A protein and the small-molecule ligand that binds it are described below.
Small molecule (SMILES): C[C@@]1(c2ccc(Oc3ccccc3)cc2)OC(=O)N(Nc2ccccc2)C1=O

Binding-site contacts:
Ligand atom N1 contacts residue PRO271 of chain 1.C at 3.9 Å.
Ligand atom C3 contacts residue TYR132 of chain 1.C at 3.3 Å (hydrophobic).
Ligand atom C3 contacts residue PHE129 of chain 1.C at 3.8 Å (hydrophobic).
Ligand atom C7 contacts residue TYR132 of chain 1.C at 3.7 Å (hydrophobic).
Ligand atom C13 contacts residue PHE129 of chain 1.C at 3.8 Å (hydrophobic).
Ligand atom C22 contacts residue PRO271 of chain 1.C at 3.5 Å (hydrophobic).
Ligand atom N1 contacts residue GLY143 of chain 1.C at 3.9 Å.
Ligand atom O3 contacts residue PHE129 of chain 1.C at 3.6 Å.
Ligand atom C9 contacts residue PHE275 of chain 1.C at 3.9 Å (hydrophobic).
Ligand atom C26 contacts residue ILE147 of chain 1.C at 3.6 Å (hydrophobic).
Ligand atom C10 contacts residue PHE275 of chain 1.C at 3.5 Å (hydrophobic).
Ligand atom C26 contacts residue PRO271 of chain 1.C at 3.9 Å (hydrophobic).
Ligand atom C12 contacts residue MET125 of chain 1.C at 3.5 Å (hydrophobic).
Ligand atom C16 contacts residue PHE129 of chain 1.C at 3.9 Å (hydrophobic).
Ligand atom O4 contacts residue PHE129 of chain 1.C at 3.4 Å.
Ligand atom C25 contacts residue ILE147 of chain 1.C at 3.5 Å (hydrophobic).
Ligand atom C6 contacts residue GLU272 of chain 1.C at 3.9 Å.
Ligand atom C26 contacts residue GLY143 of chain 1.C at 3.9 Å.
Ligand atom C7 contacts residue GLU272 of chain 1.C at 3.6 Å.
Ligand atom C23 contacts residue ILE269 of chain 1.C at 3.3 Å (hydrophobic).
Ligand atom O3 contacts residue TYR132 of chain 1.C at 3.3 Å.
Ligand atom O6 contacts residue PRO271 of chain 1.C at 3.3 Å.
Ligand atom O6 contacts residue GLU272 of chain 1.C at 2.9 Å (salt-bridge).
Ligand atom O3 contacts residue GLY143 of chain 1.C at 3.7 Å.
Ligand atom C11 contacts residue PHE275 of chain 1.C at 3.8 Å (hydrophobic).
Ligand atom O3 contacts residue ALA144 of chain 1.C at 3.9 Å.
Ligand atom C16 contacts residue MET125 of chain 1.C at 3.7 Å (hydrophobic).
Ligand atom C13 contacts residue TYR274 of chain 1.C at 3.9 Å (hydrophobic).
Ligand atom C7 contacts residue TYR274 of chain 1.C at 3.2 Å (hydrophobic).
Ligand atom C22 contacts residue GLY143 of chain 1.C at 3.7 Å.
Ligand atom C21 contacts residue GLY143 of chain 1.C at 3.6 Å.
Ligand atom C21 contacts residue PRO271 of chain 1.C at 3.6 Å (hydrophobic).
Ligand atom O14 contacts residue MET125 of chain 1.C at 3.3 Å.
Ligand atom O4 contacts residue TYR132 of chain 1.C at 3.6 Å.
Ligand atom C23 contacts residue PRO271 of chain 1.C at 3.8 Å (hydrophobic).
Ligand atom N2 contacts residue TYR132 of chain 1.C at 3.8 Å.
Ligand atom C24 contacts residue TYR279 of chain 1.C at 3.8 Å (hydrophobic).
Ligand atom C24 contacts residue VAL146 of chain 1.C at 3.8 Å (hydrophobic).
Ligand atom C15 contacts residue MET125 of chain 1.C at 4.0 Å (hydrophobic).
Ligand atom O14 contacts residue PHE275 of chain 1.C at 3.9 Å.

Sequence of chain 1.C:
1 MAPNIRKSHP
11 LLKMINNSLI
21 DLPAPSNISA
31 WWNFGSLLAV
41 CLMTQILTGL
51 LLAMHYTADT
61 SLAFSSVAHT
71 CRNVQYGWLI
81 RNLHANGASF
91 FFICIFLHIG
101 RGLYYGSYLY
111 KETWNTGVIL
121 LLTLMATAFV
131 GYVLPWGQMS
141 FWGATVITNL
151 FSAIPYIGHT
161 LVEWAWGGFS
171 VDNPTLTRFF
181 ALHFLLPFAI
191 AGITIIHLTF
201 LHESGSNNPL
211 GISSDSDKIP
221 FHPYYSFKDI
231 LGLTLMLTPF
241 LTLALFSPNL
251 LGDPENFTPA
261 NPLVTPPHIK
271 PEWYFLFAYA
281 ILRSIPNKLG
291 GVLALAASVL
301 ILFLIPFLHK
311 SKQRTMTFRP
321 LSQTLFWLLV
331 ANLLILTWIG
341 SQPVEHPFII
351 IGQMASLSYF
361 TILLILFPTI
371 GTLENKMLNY